A small-molecule ligand and the protein it binds are described below.
Small molecule (SMILES): CC(=O)N[C@@H]1[C@@H](O)[C@H](O)[C@@H](CO)O[C@H]1O

Sequence of chain 1.A:
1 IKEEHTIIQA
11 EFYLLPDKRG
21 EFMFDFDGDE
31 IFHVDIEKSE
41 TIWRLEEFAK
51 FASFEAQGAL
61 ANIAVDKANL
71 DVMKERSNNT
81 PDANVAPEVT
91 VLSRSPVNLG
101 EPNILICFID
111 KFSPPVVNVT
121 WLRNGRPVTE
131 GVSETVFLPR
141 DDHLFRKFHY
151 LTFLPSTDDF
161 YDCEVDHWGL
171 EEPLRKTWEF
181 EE

Binding-site contacts:
Ligand atom O5 contacts residue ASN118 of chain 1.A at 2.3 Å (h-bond).
Ligand atom C6 contacts residue ASN118 of chain 1.A at 4.3 Å.
Ligand atom C8 contacts residue TRP168 of chain 1.A at 3.4 Å (hydrophobic).
Ligand atom C1 contacts residue ASP166 of chain 1.A at 4.1 Å.
Ligand atom N2 contacts residue ASN118 of chain 1.A at 2.8 Å (h-bond).
Ligand atom O7 contacts residue ASP166 of chain 1.A at 3.7 Å.
Ligand atom C4 contacts residue ASN118 of chain 1.A at 4.1 Å.
Ligand atom C7 contacts residue TRP168 of chain 1.A at 3.9 Å (hydrophobic).
Ligand atom C1 contacts residue ASN118 of chain 1.A at 1.5 Å.
Ligand atom C7 contacts residue ASN118 of chain 1.A at 3.4 Å.
Ligand atom C8 contacts residue VAL116 of chain 1.A at 3.6 Å (hydrophobic).
Ligand atom N2 contacts residue TRP168 of chain 1.A at 4.2 Å.
Ligand atom C8 contacts residue ASN118 of chain 1.A at 4.4 Å.
Ligand atom C3 contacts residue TRP168 of chain 1.A at 4.0 Å (hydrophobic).
Ligand atom C2 contacts residue ASP166 of chain 1.A at 4.1 Å.
Ligand atom C8 contacts residue ASP166 of chain 1.A at 4.3 Å.
Ligand atom O7 contacts residue ASN118 of chain 1.A at 3.7 Å.
Ligand atom O7 contacts residue HIS167 of chain 1.A at 3.7 Å.
Ligand atom C5 contacts residue ASN118 of chain 1.A at 3.7 Å.
Ligand atom O3 contacts residue TRP168 of chain 1.A at 3.9 Å.
Ligand atom C8 contacts residue VAL117 of chain 1.A at 4.3 Å (hydrophobic).
Ligand atom O6 contacts residue ASN118 of chain 1.A at 3.8 Å.
Ligand atom O7 contacts residue TRP168 of chain 1.A at 3.5 Å (h-bond).
Ligand atom C3 contacts residue ASN118 of chain 1.A at 3.8 Å.
Ligand atom C7 contacts residue ASP166 of chain 1.A at 4.0 Å.
Ligand atom C2 contacts residue ASN118 of chain 1.A at 2.4 Å.